Binding-site contacts:
Ligand atom C4 contacts residue THR97 of chain 1.A at 3.8 Å.
Ligand atom C8 contacts residue GLN201 of chain 1.B at 3.7 Å.
Ligand atom C10 contacts residue PRO217 of chain 1.B at 4.2 Å (hydrophobic).
Ligand atom C3 contacts residue SER291 of chain 1.B at 4.2 Å.
Ligand atom C9 contacts residue GLN201 of chain 1.B at 3.8 Å.
Ligand atom C7 contacts residue VAL219 of chain 1.B at 3.8 Å (hydrophobic).
Ligand atom C8 contacts residue VAL219 of chain 1.B at 3.9 Å (hydrophobic).
Ligand atom C2 contacts residue CYS122 of chain 1.B at 3.9 Å (hydrophobic).
Ligand atom C4 contacts residue LEU152 of chain 1.B at 3.9 Å (hydrophobic).
Ligand atom C2 contacts residue SER291 of chain 1.B at 3.1 Å.
Ligand atom S1 contacts residue CYS122 of chain 1.B at 2.0 Å (h-bond).
Ligand atom S1 contacts residue GLY320 of chain 1.B at 3.8 Å.
Ligand atom C9 contacts residue PHE218 of chain 1.B at 3.6 Å (hydrophobic).
Ligand atom C3 contacts residue LEU152 of chain 1.B at 3.6 Å (hydrophobic).
Ligand atom C5 contacts residue THR97 of chain 1.A at 3.6 Å.
Ligand atom C4 contacts residue ASN91 of chain 1.B at 3.8 Å.
Ligand atom C1 contacts residue PHE167 of chain 1.B at 3.7 Å (hydrophobic).
Ligand atom C6 contacts residue ASN91 of chain 1.B at 4.0 Å.
Ligand atom C1 contacts residue ASN289 of chain 1.B at 4.2 Å.
Ligand atom C8 contacts residue GLN96 of chain 1.A at 3.9 Å.
Ligand atom S1 contacts residue ILE199 of chain 1.B at 4.0 Å.
Ligand atom C9 contacts residue THR155 of chain 1.B at 3.8 Å.
Ligand atom C10 contacts residue GLN201 of chain 1.B at 3.6 Å.
Ligand atom C10 contacts residue THR155 of chain 1.B at 3.7 Å.
Ligand atom C10 contacts residue GLN96 of chain 1.A at 4.2 Å.
Ligand atom C6 contacts residue LEU152 of chain 1.B at 4.0 Å (hydrophobic).
Ligand atom S1 contacts residue SER291 of chain 1.B at 3.9 Å.
Ligand atom C1 contacts residue CYS122 of chain 1.B at 3.2 Å (hydrophobic).
Ligand atom C3 contacts residue PHE167 of chain 1.B at 4.1 Å (hydrophobic).
Ligand atom C6 contacts residue GLN96 of chain 1.A at 4.0 Å.
Ligand atom C5 contacts residue LEU152 of chain 1.B at 4.1 Å (hydrophobic).
Ligand atom C7 contacts residue THR155 of chain 1.B at 3.6 Å.
Ligand atom C9 contacts residue VAL219 of chain 1.B at 3.4 Å (hydrophobic).
Ligand atom C5 contacts residue VAL219 of chain 1.B at 3.7 Å (hydrophobic).
Ligand atom C1 contacts residue SER291 of chain 1.B at 3.7 Å.
Ligand atom C10 contacts residue TRP205 of chain 1.B at 4.2 Å (hydrophobic).
Ligand atom C6 contacts residue THR92 of chain 1.B at 4.2 Å.
Ligand atom C1 contacts residue ILE199 of chain 1.B at 3.8 Å (hydrophobic).
Ligand atom C1 contacts residue ALA321 of chain 1.B at 4.2 Å (hydrophobic).
Ligand atom S1 contacts residue ALA321 of chain 1.B at 3.2 Å (h-bond).

Sequence of chain 1.B:
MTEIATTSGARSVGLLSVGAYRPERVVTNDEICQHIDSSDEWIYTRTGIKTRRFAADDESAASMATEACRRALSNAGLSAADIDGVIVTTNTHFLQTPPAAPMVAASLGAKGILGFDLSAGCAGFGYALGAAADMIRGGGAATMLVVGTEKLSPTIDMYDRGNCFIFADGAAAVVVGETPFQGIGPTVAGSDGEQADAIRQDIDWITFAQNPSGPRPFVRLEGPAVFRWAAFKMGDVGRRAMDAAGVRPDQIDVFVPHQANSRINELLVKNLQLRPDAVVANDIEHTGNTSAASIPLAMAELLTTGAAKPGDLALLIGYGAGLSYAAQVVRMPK

A protein and the small-molecule ligand that binds it are described below.
Small molecule (SMILES): CCCCCCCCCCS

Sequence of chain 1.A:
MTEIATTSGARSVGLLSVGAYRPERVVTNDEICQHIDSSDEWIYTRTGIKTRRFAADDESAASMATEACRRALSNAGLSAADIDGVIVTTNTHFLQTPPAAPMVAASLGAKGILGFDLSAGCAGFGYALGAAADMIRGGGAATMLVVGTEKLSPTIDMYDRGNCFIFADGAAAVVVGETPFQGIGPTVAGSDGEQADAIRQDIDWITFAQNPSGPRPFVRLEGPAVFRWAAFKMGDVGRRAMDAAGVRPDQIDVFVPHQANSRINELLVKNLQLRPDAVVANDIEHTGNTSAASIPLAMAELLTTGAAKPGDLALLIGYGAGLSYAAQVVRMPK